This protein binds this small molecule.
Small molecule (SMILES): CC(=O)N[C@H]1[C@H](O[C@H]2[C@H](O)[C@@H](NC(C)=O)CO[C@@H]2CO)O[C@H](CO)[C@@H](O)[C@@H]1O

Binding-site contacts:
Ligand atom O4 contacts residue HIS149 of chain 54.A at 4.3 Å.
Ligand atom C3 contacts residue HIS149 of chain 54.A at 4.0 Å.
Ligand atom O5 contacts residue ASN153 of chain 54.A at 2.2 Å (h-bond).
Ligand atom C1 contacts residue THR155 of chain 54.A at 3.3 Å.
Ligand atom C1 contacts residue HIS149 of chain 54.A at 3.5 Å.
Ligand atom O7 contacts residue HIS149 of chain 54.A at 3.3 Å.
Ligand atom C5 contacts residue HIS149 of chain 54.A at 3.6 Å.
Ligand atom C8 contacts residue ASN153 of chain 54.A at 4.4 Å.
Ligand atom O3 contacts residue HIS149 of chain 54.A at 4.0 Å.
Ligand atom N2 contacts residue HIS149 of chain 54.A at 4.3 Å.
Ligand atom C7 contacts residue HIS149 of chain 54.A at 4.3 Å.
Ligand atom O5 contacts residue HIS158 of chain 54.A at 3.4 Å.
Ligand atom C5 contacts residue THR155 of chain 54.A at 4.0 Å.
Ligand atom C2 contacts residue HIS149 of chain 54.A at 3.5 Å.
Ligand atom N2 contacts residue ASN153 of chain 54.A at 3.1 Å (h-bond).
Ligand atom C2 contacts residue ASN153 of chain 54.A at 2.6 Å.
Ligand atom C5 contacts residue GLY156 of chain 54.A at 4.3 Å.
Ligand atom O5 contacts residue THR155 of chain 54.A at 3.4 Å (h-bond).
Ligand atom O5 contacts residue HIS149 of chain 54.A at 3.6 Å.
Ligand atom O6 contacts residue HIS149 of chain 54.A at 3.2 Å.
Ligand atom C4 contacts residue HIS149 of chain 54.A at 3.4 Å.
Ligand atom C5 contacts residue HIS158 of chain 54.A at 4.4 Å.
Ligand atom C4 contacts residue ASN153 of chain 54.A at 4.2 Å.
Ligand atom C7 contacts residue ASN153 of chain 54.A at 4.1 Å.
Ligand atom C1 contacts residue ASN153 of chain 54.A at 1.4 Å.
Ligand atom C8 contacts residue GLY102 of chain 25.A at 3.6 Å.
Ligand atom C6 contacts residue GLY156 of chain 54.A at 4.0 Å.
Ligand atom C6 contacts residue HIS158 of chain 54.A at 4.2 Å.
Ligand atom O6 contacts residue HIS158 of chain 54.A at 4.2 Å.
Ligand atom O5 contacts residue GLY156 of chain 54.A at 4.2 Å.
Ligand atom C5 contacts residue ASN153 of chain 54.A at 3.6 Å.
Ligand atom C1 contacts residue HIS158 of chain 54.A at 4.1 Å.
Ligand atom C3 contacts residue ASN153 of chain 54.A at 3.9 Å.
Ligand atom C6 contacts residue HIS149 of chain 54.A at 4.3 Å.

Sequence of chain 25.A:
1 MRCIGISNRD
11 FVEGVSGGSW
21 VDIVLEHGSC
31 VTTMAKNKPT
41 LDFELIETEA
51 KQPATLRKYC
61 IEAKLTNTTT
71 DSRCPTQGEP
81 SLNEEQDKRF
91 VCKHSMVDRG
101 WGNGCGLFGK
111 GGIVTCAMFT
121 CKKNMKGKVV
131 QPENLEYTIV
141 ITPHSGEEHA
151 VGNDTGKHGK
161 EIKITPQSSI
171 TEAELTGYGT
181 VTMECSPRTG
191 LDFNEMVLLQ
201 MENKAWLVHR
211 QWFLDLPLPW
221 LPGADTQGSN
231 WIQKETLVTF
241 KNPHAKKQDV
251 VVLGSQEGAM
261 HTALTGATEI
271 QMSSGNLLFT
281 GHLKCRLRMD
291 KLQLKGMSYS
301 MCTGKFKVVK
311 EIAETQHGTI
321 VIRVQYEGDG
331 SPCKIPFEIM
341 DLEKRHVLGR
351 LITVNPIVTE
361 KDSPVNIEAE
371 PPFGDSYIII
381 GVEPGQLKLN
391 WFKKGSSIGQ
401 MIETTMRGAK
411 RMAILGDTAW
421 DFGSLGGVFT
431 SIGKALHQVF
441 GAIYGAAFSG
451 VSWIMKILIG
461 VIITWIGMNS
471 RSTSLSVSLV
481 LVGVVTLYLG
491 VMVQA

Sequence of chain 54.A:
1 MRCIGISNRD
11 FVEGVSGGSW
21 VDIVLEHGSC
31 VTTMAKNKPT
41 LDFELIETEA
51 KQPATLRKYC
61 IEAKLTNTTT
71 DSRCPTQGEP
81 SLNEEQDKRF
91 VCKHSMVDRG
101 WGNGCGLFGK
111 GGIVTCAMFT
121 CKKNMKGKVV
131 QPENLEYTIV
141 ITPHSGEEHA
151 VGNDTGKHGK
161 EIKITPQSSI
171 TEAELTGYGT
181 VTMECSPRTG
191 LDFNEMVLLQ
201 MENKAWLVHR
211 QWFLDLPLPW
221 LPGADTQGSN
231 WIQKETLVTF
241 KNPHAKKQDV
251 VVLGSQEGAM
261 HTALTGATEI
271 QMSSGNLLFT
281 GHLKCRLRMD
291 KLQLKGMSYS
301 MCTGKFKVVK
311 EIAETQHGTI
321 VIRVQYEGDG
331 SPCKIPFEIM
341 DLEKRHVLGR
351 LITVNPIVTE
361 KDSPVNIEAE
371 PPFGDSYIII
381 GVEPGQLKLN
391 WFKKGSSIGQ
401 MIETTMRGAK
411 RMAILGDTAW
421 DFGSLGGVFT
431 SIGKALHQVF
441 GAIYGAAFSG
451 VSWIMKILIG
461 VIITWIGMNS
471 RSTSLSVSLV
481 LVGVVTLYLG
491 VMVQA